Binding-site contacts:
Ligand atom C4' contacts residue GLY60 of chain 1.P at 3.3 Å.
Ligand atom OP2 contacts residue ILE61 of chain 1.P at 3.7 Å.
Ligand atom OP2 contacts residue ARG31 of chain 1.P at 3.4 Å (salt-bridge).
Ligand atom O3' contacts residue MET65 of chain 1.P at 3.7 Å.
Ligand atom O3' contacts residue ILE61 of chain 1.P at 3.6 Å (h-bond).
Ligand atom OP1 contacts residue ARG64 of chain 1.P at 3.7 Å.
Ligand atom OP1 contacts residue ILE61 of chain 1.P at 3.7 Å.
Ligand atom P contacts residue NA1 of chain 1.Z at 3.6 Å.
Ligand atom C5' contacts residue GLY60 of chain 1.P at 3.1 Å.
Ligand atom C4' contacts residue TYR35 of chain 1.P at 3.7 Å (hydrophobic).
Ligand atom OP3 contacts residue LYS68 of chain 1.P at 2.4 Å (salt-bridge).
Ligand atom O4' contacts residue ARG31 of chain 1.P at 3.5 Å.
Ligand atom C8 contacts residue ARG31 of chain 1.P at 3.7 Å.
Ligand atom C5' contacts residue GLY62 of chain 1.P at 3.5 Å.
Ligand atom OP1 contacts residue GLY60 of chain 1.P at 2.9 Å (h-bond).
Ligand atom OP1 contacts residue TYR35 of chain 1.P at 2.8 Å (h-bond).
Ligand atom N9 contacts residue ARG31 of chain 1.P at 3.8 Å.
Ligand atom OP1 contacts residue PRO59 of chain 1.P at 3.6 Å.
Ligand atom C4 contacts residue TRP30 of chain 1.P at 3.5 Å (hydrophobic).
Ligand atom OP1 contacts residue MET65 of chain 1.P at 2.9 Å (h-bond).
Ligand atom O4' contacts residue TYR35 of chain 1.P at 3.7 Å.
Ligand atom O5' contacts residue TYR35 of chain 1.P at 3.3 Å.
Ligand atom N3 contacts residue GLY34 of chain 1.P at 3.5 Å.
Ligand atom OP1 contacts residue NA1 of chain 1.Z at 2.7 Å (h-bond).
Ligand atom OP3 contacts residue TYR35 of chain 1.P at 3.7 Å.
Ligand atom C2 contacts residue TRP30 of chain 1.P at 3.4 Å (hydrophobic).
Ligand atom OP2 contacts residue NA1 of chain 1.Z at 3.6 Å.
Ligand atom C6 contacts residue TRP30 of chain 1.P at 3.8 Å (hydrophobic).
Ligand atom OP3 contacts residue ARG64 of chain 1.P at 3.4 Å.
Ligand atom OP1 contacts residue ILE58 of chain 1.P at 3.8 Å.
Ligand atom OP2 contacts residue ARG64 of chain 1.P at 3.4 Å.
Ligand atom O6 contacts residue TRP30 of chain 1.P at 3.6 Å.
Ligand atom OP2 contacts residue GLY62 of chain 1.P at 3.8 Å.
Ligand atom OP1 contacts residue TYR23 of chain 1.P at 2.6 Å (h-bond).
Ligand atom N3 contacts residue TRP30 of chain 1.P at 3.3 Å (h-bond).
Ligand atom P contacts residue TYR35 of chain 1.P at 3.5 Å.
Ligand atom N1 contacts residue TRP30 of chain 1.P at 3.6 Å.
Ligand atom P contacts residue LYS68 of chain 1.P at 3.7 Å.
Ligand atom O3' contacts residue GLY60 of chain 1.P at 3.3 Å.
Ligand atom OP1 contacts residue GLY62 of chain 1.P at 2.8 Å (h-bond).

Sequence of chain 1.P:
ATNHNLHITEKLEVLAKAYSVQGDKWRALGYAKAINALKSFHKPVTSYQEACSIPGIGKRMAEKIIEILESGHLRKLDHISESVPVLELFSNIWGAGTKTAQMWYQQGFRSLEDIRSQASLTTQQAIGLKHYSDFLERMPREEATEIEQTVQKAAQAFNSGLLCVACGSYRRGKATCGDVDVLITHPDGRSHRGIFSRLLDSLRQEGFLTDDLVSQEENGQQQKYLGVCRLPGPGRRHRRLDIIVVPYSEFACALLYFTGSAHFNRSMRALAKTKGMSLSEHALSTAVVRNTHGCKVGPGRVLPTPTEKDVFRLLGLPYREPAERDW

This small molecule binds to this protein.
Small molecule (SMILES): Nc1ccn([C@H]2C[C@H](O[P](=O)(O)OC[C@H]3O[C@@H](n4cnc5c(=O)nc(N)[nH]c54)C[C@@H]3O)[C@@H](CO[P](=O)(O)O[C@H]3C[C@H](n4ccc(N)nc4=O)O[C@@H]3CO[P](=O)(O)O[C@H]3C[C@H](n4cnc5c(=O)nc(N)[nH]c54)O[C@@H]3COP(=O)(O)O)O2)c(=O)n1